Sequence of chain 1.C:
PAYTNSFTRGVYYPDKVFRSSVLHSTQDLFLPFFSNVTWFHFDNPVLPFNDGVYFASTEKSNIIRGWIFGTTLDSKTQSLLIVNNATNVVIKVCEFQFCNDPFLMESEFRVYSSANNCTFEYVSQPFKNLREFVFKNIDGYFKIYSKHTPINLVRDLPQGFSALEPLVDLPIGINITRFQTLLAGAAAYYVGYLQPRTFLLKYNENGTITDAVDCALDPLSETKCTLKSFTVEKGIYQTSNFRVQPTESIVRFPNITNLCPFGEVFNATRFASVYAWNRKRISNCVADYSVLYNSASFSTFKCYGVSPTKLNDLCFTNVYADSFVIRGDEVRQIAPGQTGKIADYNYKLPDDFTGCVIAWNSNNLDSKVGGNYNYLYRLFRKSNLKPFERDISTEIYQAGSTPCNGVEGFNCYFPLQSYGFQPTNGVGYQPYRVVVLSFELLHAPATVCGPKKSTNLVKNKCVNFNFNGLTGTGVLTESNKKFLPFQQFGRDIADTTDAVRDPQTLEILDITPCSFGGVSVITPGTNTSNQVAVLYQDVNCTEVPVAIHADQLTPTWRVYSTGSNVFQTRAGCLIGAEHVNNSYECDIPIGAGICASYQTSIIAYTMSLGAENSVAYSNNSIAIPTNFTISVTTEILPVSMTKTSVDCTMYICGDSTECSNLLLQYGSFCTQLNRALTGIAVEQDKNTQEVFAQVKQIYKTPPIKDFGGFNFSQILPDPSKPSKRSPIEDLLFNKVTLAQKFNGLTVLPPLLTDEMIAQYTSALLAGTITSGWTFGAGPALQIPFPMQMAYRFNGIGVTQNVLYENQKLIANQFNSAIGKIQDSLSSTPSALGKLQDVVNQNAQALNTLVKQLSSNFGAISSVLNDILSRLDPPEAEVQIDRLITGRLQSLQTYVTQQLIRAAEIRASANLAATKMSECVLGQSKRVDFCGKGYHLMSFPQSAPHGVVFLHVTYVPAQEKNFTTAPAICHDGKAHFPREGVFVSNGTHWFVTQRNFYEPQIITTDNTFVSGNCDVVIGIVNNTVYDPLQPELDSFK

The protein below binds the small molecule below.
Small molecule (SMILES): CC(=O)N[C@@H]1[C@@H](O)[C@H](O)[C@@H](CO)O[C@H]1O

Binding-site contacts:
Ligand atom O7 contacts residue ASN657 of chain 1.C at 3.8 Å.
Ligand atom O5 contacts residue ASN657 of chain 1.C at 2.4 Å (h-bond).
Ligand atom C2 contacts residue ASN657 of chain 1.C at 2.4 Å.
Ligand atom C3 contacts residue ASN657 of chain 1.C at 3.8 Å.
Ligand atom N2 contacts residue ASN657 of chain 1.C at 2.9 Å (h-bond).
Ligand atom C4 contacts residue ASN657 of chain 1.C at 4.3 Å.
Ligand atom C1 contacts residue ASN657 of chain 1.C at 1.4 Å.
Ligand atom C7 contacts residue ASN657 of chain 1.C at 3.5 Å.
Ligand atom C5 contacts residue ASN657 of chain 1.C at 3.7 Å.